Sequence of chain 3.A:
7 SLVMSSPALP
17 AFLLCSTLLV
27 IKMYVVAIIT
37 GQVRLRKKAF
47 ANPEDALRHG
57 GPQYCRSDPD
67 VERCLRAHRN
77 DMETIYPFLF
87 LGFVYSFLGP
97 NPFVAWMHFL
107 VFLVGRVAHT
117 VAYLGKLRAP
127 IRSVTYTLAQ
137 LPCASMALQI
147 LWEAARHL

Binding-site contacts:
Ligand atom F2 contacts residue LEU134 of chain 3.A at 3.5 Å.
Ligand atom N4 contacts residue GSH1 of chain 3.C at 3.6 Å (h-bond).
Ligand atom C11 contacts residue SER129 of chain 3.A at 3.7 Å.
Ligand atom F4 contacts residue HIS55 of chain 1.A at 2.6 Å.
Ligand atom F4 contacts residue ARG54 of chain 1.A at 3.5 Å.
Ligand atom C contacts residue PRO126 of chain 3.A at 3.7 Å (hydrophobic).
Ligand atom C21 contacts residue ALA33 of chain 1.A at 3.7 Å (hydrophobic).
Ligand atom C21 contacts residue GSH1 of chain 3.C at 3.8 Å.
Ligand atom C22 contacts residue HIS55 of chain 1.A at 3.7 Å.
Ligand atom C22 contacts residue ALA125 of chain 3.A at 3.7 Å (hydrophobic).
Ligand atom C12 contacts residue SER129 of chain 3.A at 3.7 Å.
Ligand atom C17 contacts residue GLY37 of chain 1.A at 3.5 Å.
Ligand atom C1 contacts residue PRO126 of chain 3.A at 3.9 Å (hydrophobic).
Ligand atom C16 contacts residue SER129 of chain 3.A at 3.8 Å.
Ligand atom C19 contacts residue GSH1 of chain 3.C at 3.9 Å.
Ligand atom C9 contacts residue VAL130 of chain 3.A at 3.8 Å (hydrophobic).
Ligand atom C4 contacts residue VAL130 of chain 3.A at 3.8 Å (hydrophobic).
Ligand atom F4 contacts residue ALA125 of chain 3.A at 3.6 Å.
Ligand atom C11 contacts residue HIS55 of chain 1.A at 3.7 Å.
Ligand atom C6 contacts residue THR133 of chain 3.A at 3.8 Å.
Ligand atom O1 contacts residue LEU41 of chain 1.A at 3.9 Å.
Ligand atom N4 contacts residue GLY37 of chain 1.A at 3.5 Å.
Ligand atom N1 contacts residue ARG54 of chain 1.A at 3.6 Å.
Ligand atom N3 contacts residue ASP51 of chain 1.A at 3.6 Å.
Ligand atom C12 contacts residue HIS55 of chain 1.A at 3.8 Å.
Ligand atom C22 contacts residue ASP51 of chain 1.A at 3.8 Å.
Ligand atom F3 contacts residue PRO126 of chain 3.A at 3.4 Å.
Ligand atom F3 contacts residue ALA125 of chain 3.A at 3.4 Å.
Ligand atom C13 contacts residue HIS55 of chain 1.A at 3.8 Å.
Ligand atom C14 contacts residue GSH1 of chain 3.C at 3.8 Å.
Ligand atom F3 contacts residue SER129 of chain 3.A at 3.6 Å.
Ligand atom C15 contacts residue GSH1 of chain 3.C at 3.9 Å.
Ligand atom C contacts residue SER129 of chain 3.A at 3.5 Å.
Ligand atom N contacts residue SER129 of chain 3.A at 3.4 Å (h-bond).
Ligand atom C18 contacts residue GLY37 of chain 1.A at 3.5 Å.
Ligand atom C2 contacts residue ARG54 of chain 1.A at 3.5 Å.
Ligand atom N2 contacts residue SER129 of chain 3.A at 2.8 Å (h-bond).
Ligand atom N1 contacts residue PRO126 of chain 3.A at 3.5 Å.
Ligand atom O contacts residue HIS55 of chain 1.A at 2.8 Å (h-bond).
Ligand atom O1 contacts residue GLY37 of chain 1.A at 3.4 Å.

This small molecule binds to this protein.
Small molecule (SMILES): Cc1[nH]c(NC(=O)c2cc(CNC(=O)C(C)C)cnc2C(F)F)nc1-c1ccc(C(F)(F)F)cc1

Sequence of chain 1.A:
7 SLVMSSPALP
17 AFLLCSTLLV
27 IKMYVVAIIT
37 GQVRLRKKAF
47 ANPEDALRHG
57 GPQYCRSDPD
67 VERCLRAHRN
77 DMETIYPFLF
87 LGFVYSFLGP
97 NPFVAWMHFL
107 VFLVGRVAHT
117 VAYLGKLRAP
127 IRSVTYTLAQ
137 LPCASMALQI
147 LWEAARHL